Sequence of chain 1.B:
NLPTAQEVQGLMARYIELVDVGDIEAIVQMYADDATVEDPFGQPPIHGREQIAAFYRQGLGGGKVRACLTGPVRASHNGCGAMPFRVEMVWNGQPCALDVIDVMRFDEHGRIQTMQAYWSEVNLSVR

Binding-site contacts:
Ligand atom C4 contacts residue ASP40 of chain 1.B at 4.1 Å.
Ligand atom C3 contacts residue ASP40 of chain 1.B at 3.4 Å.
Ligand atom C13 contacts residue VAL88 of chain 1.B at 4.3 Å (hydrophobic).
Ligand atom C1 contacts residue PHE86 of chain 1.B at 4.0 Å (hydrophobic).
Ligand atom C10 contacts residue TRP120 of chain 1.B at 3.3 Å (hydrophobic).
Ligand atom C1 contacts residue TYR16 of chain 1.B at 3.2 Å (hydrophobic).
Ligand atom C18 contacts residue VAL66 of chain 1.B at 4.0 Å (hydrophobic).
Ligand atom C1 contacts residue ASP103 of chain 1.B at 3.7 Å.
Ligand atom O1 contacts residue ASP103 of chain 1.B at 2.6 Å (salt-bridge).
Ligand atom O27 contacts residue MET90 of chain 1.B at 4.2 Å.
Ligand atom C11 contacts residue VAL101 of chain 1.B at 4.3 Å (hydrophobic).
Ligand atom C16 contacts residue LEU99 of chain 1.B at 3.9 Å (hydrophobic).
Ligand atom C24 contacts residue TRP120 of chain 1.B at 3.9 Å (hydrophobic).
Ligand atom C24 contacts residue LEU99 of chain 1.B at 3.6 Å (hydrophobic).
Ligand atom C19 contacts residue LEU61 of chain 1.B at 4.1 Å (hydrophobic).
Ligand atom C10 contacts residue ASP40 of chain 1.B at 3.3 Å.
Ligand atom C1 contacts residue MET116 of chain 1.B at 4.3 Å (hydrophobic).
Ligand atom C1 contacts residue ASP40 of chain 1.B at 3.9 Å.
Ligand atom C6 contacts residue TYR16 of chain 1.B at 3.3 Å (hydrophobic).
Ligand atom C2 contacts residue ALA118 of chain 1.B at 4.3 Å (hydrophobic).
Ligand atom C11 contacts residue ASP40 of chain 1.B at 4.2 Å.
Ligand atom O1 contacts residue MET116 of chain 1.B at 3.8 Å.
Ligand atom C27 contacts residue GLY60 of chain 1.B at 3.8 Å.
Ligand atom C6 contacts residue VAL20 of chain 1.B at 4.2 Å (hydrophobic).
Ligand atom O1 contacts residue ASP40 of chain 1.B at 4.4 Å.
Ligand atom C11 contacts residue LEU99 of chain 1.B at 3.6 Å (hydrophobic).
Ligand atom C11 contacts residue TRP120 of chain 1.B at 3.6 Å (hydrophobic).
Ligand atom C10 contacts residue VAL101 of chain 1.B at 4.4 Å (hydrophobic).
Ligand atom C18 contacts residue VAL88 of chain 1.B at 4.1 Å (hydrophobic).
Ligand atom C26 contacts residue MET90 of chain 1.B at 4.1 Å (hydrophobic).
Ligand atom C2 contacts residue ASP103 of chain 1.B at 4.0 Å.
Ligand atom C18 contacts residue GLY60 of chain 1.B at 4.0 Å.
Ligand atom O1 contacts residue PHE86 of chain 1.B at 3.9 Å.
Ligand atom C2 contacts residue ASP40 of chain 1.B at 3.4 Å.
Ligand atom C6 contacts residue TYR57 of chain 1.B at 3.9 Å (hydrophobic).
Ligand atom C2 contacts residue PHE86 of chain 1.B at 3.7 Å (hydrophobic).
Ligand atom C5 contacts residue VAL20 of chain 1.B at 4.2 Å (hydrophobic).
Ligand atom C2 contacts residue VAL101 of chain 1.B at 4.4 Å (hydrophobic).
Ligand atom C12 contacts residue LEU99 of chain 1.B at 4.4 Å (hydrophobic).
Ligand atom O1 contacts residue TYR16 of chain 1.B at 2.6 Å (h-bond).

The protein below binds the small molecule below.
Small molecule (SMILES): C[C@]12CC[C@H]3[C@@H](CCC4=CC(=O)CC[C@@H]43)[C@@H]1CC[C@@H]2O